A small-molecule ligand and the protein it binds are described below.
Small molecule (SMILES): COc1ccccc1C(=O)Nc1cc2c(cc1N1CCNC[C@H]1C)n(C)c(=O)n2C

Binding-site contacts:
Ligand atom C37 contacts residue PHE94 of chain 1.B at 4.0 Å (hydrophobic).
Ligand atom C29 contacts residue ASN88 of chain 1.B at 3.8 Å.
Ligand atom C54 contacts residue GLU35 of chain 1.B at 3.5 Å.
Ligand atom C32 contacts residue CYS84 of chain 1.B at 4.0 Å (hydrophobic).
Ligand atom C29 contacts residue VAL37 of chain 1.B at 3.5 Å (hydrophobic).
Ligand atom C25 contacts residue ASN88 of chain 1.B at 3.9 Å.
Ligand atom C52 contacts residue ILE32 of chain 1.B at 3.5 Å (hydrophobic).
Ligand atom C37 contacts residue ILE32 of chain 1.B at 3.4 Å (hydrophobic).
Ligand atom N31 contacts residue VAL37 of chain 1.B at 3.5 Å.
Ligand atom C54 contacts residue ILE32 of chain 1.B at 3.7 Å (hydrophobic).
Ligand atom N18 contacts residue PRO38 of chain 1.B at 3.6 Å.
Ligand atom C13 contacts residue GLU41 of chain 1.B at 3.6 Å.
Ligand atom C01 contacts residue PRO38 of chain 1.B at 4.0 Å (hydrophobic).
Ligand atom C49 contacts residue ASN31 of chain 1.B at 3.3 Å.
Ligand atom C25 contacts residue VAL42 of chain 1.B at 3.9 Å (hydrophobic).
Ligand atom C54 contacts residue PRO36 of chain 1.B at 3.7 Å (hydrophobic).
Ligand atom C15 contacts residue PRO38 of chain 1.B at 4.0 Å (hydrophobic).
Ligand atom C32 contacts residue ILE32 of chain 1.B at 3.3 Å (hydrophobic).
Ligand atom C09 contacts residue GLU41 of chain 1.B at 3.7 Å.
Ligand atom N24 contacts residue PHE94 of chain 1.B at 3.7 Å.
Ligand atom C32 contacts residue PHE33 of chain 1.B at 3.8 Å (hydrophobic).
Ligand atom O30 contacts residue VAL37 of chain 1.B at 4.0 Å.
Ligand atom C21 contacts residue PHE94 of chain 1.B at 3.7 Å (hydrophobic).
Ligand atom C29 contacts residue PHE94 of chain 1.B at 3.9 Å (hydrophobic).
Ligand atom C36 contacts residue VAL37 of chain 1.B at 3.7 Å (hydrophobic).
Ligand atom C23 contacts residue VAL37 of chain 1.B at 3.8 Å (hydrophobic).
Ligand atom C25 contacts residue TYR87 of chain 1.B at 3.7 Å (hydrophobic).
Ligand atom O30 contacts residue ASN88 of chain 1.B at 2.8 Å (h-bond).
Ligand atom C23 contacts residue PHE94 of chain 1.B at 3.5 Å (hydrophobic).
Ligand atom C20 contacts residue PHE94 of chain 1.B at 3.8 Å (hydrophobic).
Ligand atom O05 contacts residue PRO38 of chain 1.B at 3.7 Å.
Ligand atom C52 contacts residue ASN31 of chain 1.B at 3.8 Å.
Ligand atom C36 contacts residue PHE94 of chain 1.B at 3.9 Å (hydrophobic).
Ligand atom C20 contacts residue PRO38 of chain 1.B at 3.7 Å (hydrophobic).
Ligand atom N24 contacts residue VAL37 of chain 1.B at 3.8 Å.
Ligand atom C16 contacts residue PRO38 of chain 1.B at 4.0 Å (hydrophobic).
Ligand atom C11 contacts residue GLU41 of chain 1.B at 3.6 Å.
Ligand atom N47 contacts residue ASN31 of chain 1.B at 2.8 Å (h-bond).
Ligand atom C25 contacts residue VAL37 of chain 1.B at 3.9 Å (hydrophobic).
Ligand atom C06 contacts residue PRO38 of chain 1.B at 3.9 Å (hydrophobic).

Sequence of chain 1.B:
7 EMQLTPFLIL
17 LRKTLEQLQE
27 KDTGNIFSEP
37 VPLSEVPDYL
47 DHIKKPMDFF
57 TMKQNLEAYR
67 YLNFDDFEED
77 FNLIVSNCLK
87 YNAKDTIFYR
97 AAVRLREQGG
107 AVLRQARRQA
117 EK